The small molecule below binds the protein below.
Small molecule (SMILES): CC(=O)N[C@H]1[C@H]([C@H](O)[C@H](O)CO)O[C@@](O[C@@H]2[C@@H](O)[C@H](O)O[C@H](CO)[C@@H]2O)(C(=O)O)C[C@@H]1O

Sequence of chain 7.A:
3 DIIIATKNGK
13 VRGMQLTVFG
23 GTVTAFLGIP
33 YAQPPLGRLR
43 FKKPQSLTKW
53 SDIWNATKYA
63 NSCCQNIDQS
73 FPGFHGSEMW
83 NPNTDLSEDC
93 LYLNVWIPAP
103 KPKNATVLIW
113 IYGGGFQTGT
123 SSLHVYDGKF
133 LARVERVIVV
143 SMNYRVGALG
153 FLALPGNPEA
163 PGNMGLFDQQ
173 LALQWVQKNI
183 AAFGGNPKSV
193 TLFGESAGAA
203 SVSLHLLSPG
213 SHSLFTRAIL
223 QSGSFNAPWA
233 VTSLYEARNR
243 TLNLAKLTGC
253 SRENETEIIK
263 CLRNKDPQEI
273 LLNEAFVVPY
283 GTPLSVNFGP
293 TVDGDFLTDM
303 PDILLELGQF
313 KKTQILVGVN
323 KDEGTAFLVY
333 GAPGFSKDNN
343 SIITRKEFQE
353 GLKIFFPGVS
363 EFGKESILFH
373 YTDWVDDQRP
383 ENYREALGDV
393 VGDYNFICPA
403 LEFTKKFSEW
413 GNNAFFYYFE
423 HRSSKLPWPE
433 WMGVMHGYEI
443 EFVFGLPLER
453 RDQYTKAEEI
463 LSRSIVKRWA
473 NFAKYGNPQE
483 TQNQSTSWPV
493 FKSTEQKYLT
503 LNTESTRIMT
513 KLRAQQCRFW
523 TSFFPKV

Binding-site contacts:
Ligand atom O10 contacts residue ASN63 of chain 7.A at 3.2 Å (h-bond).
Ligand atom O10 contacts residue ASP87 of chain 7.A at 3.7 Å.
Ligand atom O1B contacts residue LYS60 of chain 7.A at 3.1 Å.
Ligand atom O4 contacts residue LYS60 of chain 7.A at 4.2 Å.
Ligand atom C10 contacts residue ASN63 of chain 7.A at 3.8 Å.
Ligand atom C4 contacts residue LYS60 of chain 7.A at 4.2 Å.
Ligand atom N5 contacts residue ASN63 of chain 7.A at 4.3 Å.
Ligand atom C1 contacts residue LYS60 of chain 7.A at 4.3 Å.
Ligand atom C3 contacts residue LYS60 of chain 7.A at 4.5 Å.